Sequence of chain 1.B:
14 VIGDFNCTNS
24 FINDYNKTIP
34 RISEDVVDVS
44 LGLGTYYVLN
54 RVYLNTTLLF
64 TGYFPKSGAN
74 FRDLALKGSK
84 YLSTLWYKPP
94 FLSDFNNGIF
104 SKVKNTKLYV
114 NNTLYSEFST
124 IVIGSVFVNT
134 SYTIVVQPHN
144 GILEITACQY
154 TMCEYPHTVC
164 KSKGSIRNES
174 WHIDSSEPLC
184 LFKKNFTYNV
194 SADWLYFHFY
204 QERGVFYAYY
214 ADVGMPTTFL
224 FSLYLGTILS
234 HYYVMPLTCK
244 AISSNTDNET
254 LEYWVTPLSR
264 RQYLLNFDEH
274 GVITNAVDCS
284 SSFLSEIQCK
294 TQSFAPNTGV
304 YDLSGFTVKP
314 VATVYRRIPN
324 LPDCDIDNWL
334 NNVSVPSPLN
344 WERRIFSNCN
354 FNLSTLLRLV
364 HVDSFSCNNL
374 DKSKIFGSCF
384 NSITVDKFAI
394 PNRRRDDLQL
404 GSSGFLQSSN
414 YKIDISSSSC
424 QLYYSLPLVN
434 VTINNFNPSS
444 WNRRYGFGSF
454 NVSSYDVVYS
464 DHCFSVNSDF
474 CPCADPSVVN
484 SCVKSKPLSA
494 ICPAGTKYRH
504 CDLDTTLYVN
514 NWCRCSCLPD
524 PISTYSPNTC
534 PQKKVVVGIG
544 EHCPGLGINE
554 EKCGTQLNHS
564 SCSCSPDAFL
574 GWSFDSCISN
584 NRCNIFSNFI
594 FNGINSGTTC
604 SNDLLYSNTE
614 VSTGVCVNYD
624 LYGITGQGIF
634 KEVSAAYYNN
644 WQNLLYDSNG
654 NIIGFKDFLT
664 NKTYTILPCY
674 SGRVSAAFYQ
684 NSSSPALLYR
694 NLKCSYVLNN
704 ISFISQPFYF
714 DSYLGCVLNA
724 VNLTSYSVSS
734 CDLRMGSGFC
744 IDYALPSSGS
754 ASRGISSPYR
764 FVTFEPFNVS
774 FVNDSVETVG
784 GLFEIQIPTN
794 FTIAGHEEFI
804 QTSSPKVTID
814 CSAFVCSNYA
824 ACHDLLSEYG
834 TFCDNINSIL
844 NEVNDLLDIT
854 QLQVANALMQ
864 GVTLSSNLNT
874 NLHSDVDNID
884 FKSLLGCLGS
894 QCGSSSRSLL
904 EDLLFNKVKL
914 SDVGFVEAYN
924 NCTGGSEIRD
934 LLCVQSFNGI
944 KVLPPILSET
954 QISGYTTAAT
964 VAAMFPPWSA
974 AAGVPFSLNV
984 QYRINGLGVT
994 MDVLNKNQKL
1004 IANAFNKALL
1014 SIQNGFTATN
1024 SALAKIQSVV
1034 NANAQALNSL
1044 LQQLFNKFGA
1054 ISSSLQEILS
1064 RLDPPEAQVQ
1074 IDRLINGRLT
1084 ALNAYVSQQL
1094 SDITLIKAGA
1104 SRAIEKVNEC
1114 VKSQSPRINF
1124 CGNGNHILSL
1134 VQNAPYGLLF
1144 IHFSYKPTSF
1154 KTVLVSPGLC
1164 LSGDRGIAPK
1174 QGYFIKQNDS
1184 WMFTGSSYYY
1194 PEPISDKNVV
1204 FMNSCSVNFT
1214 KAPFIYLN

This small molecule binds to this protein.
Small molecule (SMILES): CC(=O)N[C@@H]1[C@@H](O)[C@H](O)[C@@H](CO)O[C@H]1O

Binding-site contacts:
Ligand atom C7 contacts residue SER194 of chain 1.B at 4.0 Å.
Ligand atom C1 contacts residue SER194 of chain 1.B at 4.3 Å.
Ligand atom C1 contacts residue ASN192 of chain 1.B at 1.4 Å.
Ligand atom C4 contacts residue ASN192 of chain 1.B at 4.3 Å.
Ligand atom C3 contacts residue SER194 of chain 1.B at 4.3 Å.
Ligand atom C8 contacts residue ALA195 of chain 1.B at 4.4 Å (hydrophobic).
Ligand atom C7 contacts residue ASN192 of chain 1.B at 3.9 Å.
Ligand atom C7 contacts residue ALA195 of chain 1.B at 4.4 Å (hydrophobic).
Ligand atom O5 contacts residue ASN192 of chain 1.B at 2.4 Å (h-bond).
Ligand atom O3 contacts residue SER194 of chain 1.B at 4.3 Å.
Ligand atom N2 contacts residue SER194 of chain 1.B at 4.1 Å.
Ligand atom O7 contacts residue SER194 of chain 1.B at 3.2 Å (h-bond).
Ligand atom C5 contacts residue ASN192 of chain 1.B at 3.7 Å.
Ligand atom O5 contacts residue SER194 of chain 1.B at 4.4 Å.
Ligand atom O7 contacts residue ASN192 of chain 1.B at 4.5 Å.
Ligand atom N2 contacts residue ASN192 of chain 1.B at 2.9 Å (h-bond).
Ligand atom C1 contacts residue VAL216 of chain 1.B at 4.4 Å (hydrophobic).
Ligand atom N2 contacts residue VAL216 of chain 1.B at 4.2 Å.
Ligand atom C2 contacts residue SER194 of chain 1.B at 3.5 Å.
Ligand atom O6 contacts residue ASN192 of chain 1.B at 4.4 Å.
Ligand atom C2 contacts residue ASN192 of chain 1.B at 2.5 Å.
Ligand atom O7 contacts residue ALA195 of chain 1.B at 4.2 Å.
Ligand atom C3 contacts residue ASN192 of chain 1.B at 3.8 Å.